Binding-site contacts:
Ligand atom C1 contacts residue TYR16 of chain 1.A at 3.3 Å (hydrophobic).
Ligand atom C25 contacts residue MET90 of chain 1.A at 4.1 Å (hydrophobic).
Ligand atom C24 contacts residue TRP120 of chain 1.A at 3.8 Å (hydrophobic).
Ligand atom C19 contacts residue VAL88 of chain 1.A at 3.7 Å (hydrophobic).
Ligand atom C11 contacts residue TRP120 of chain 1.A at 3.6 Å (hydrophobic).
Ligand atom C5 contacts residue VAL20 of chain 1.A at 4.2 Å (hydrophobic).
Ligand atom C2 contacts residue ASN103 of chain 1.A at 4.2 Å.
Ligand atom C12 contacts residue LEU99 of chain 1.A at 4.1 Å (hydrophobic).
Ligand atom C2 contacts residue ALA118 of chain 1.A at 4.1 Å (hydrophobic).
Ligand atom C13 contacts residue VAL88 of chain 1.A at 4.0 Å (hydrophobic).
Ligand atom C11 contacts residue LEU99 of chain 1.A at 3.6 Å (hydrophobic).
Ligand atom O1 contacts residue TYR57 of chain 1.A at 4.2 Å.
Ligand atom C11 contacts residue ASN40 of chain 1.A at 4.1 Å.
Ligand atom C16 contacts residue MET90 of chain 1.A at 4.2 Å (hydrophobic).
Ligand atom C24 contacts residue LEU99 of chain 1.A at 3.9 Å (hydrophobic).
Ligand atom C10 contacts residue VAL101 of chain 1.A at 4.0 Å (hydrophobic).
Ligand atom O1 contacts residue ASN103 of chain 1.A at 2.9 Å (h-bond).
Ligand atom O26 contacts residue MET90 of chain 1.A at 3.3 Å.
Ligand atom C19 contacts residue LEU61 of chain 1.A at 4.0 Å (hydrophobic).
Ligand atom C10 contacts residue ASN40 of chain 1.A at 3.6 Å.
Ligand atom C3 contacts residue ASN40 of chain 1.A at 3.5 Å.
Ligand atom C18 contacts residue GLY60 of chain 1.A at 4.2 Å.
Ligand atom C1 contacts residue ASN40 of chain 1.A at 3.9 Å.
Ligand atom O1 contacts residue MET116 of chain 1.A at 4.1 Å.
Ligand atom C27 contacts residue GLY60 of chain 1.A at 4.1 Å.
Ligand atom O1 contacts residue TYR16 of chain 1.A at 2.5 Å (h-bond).
Ligand atom C1 contacts residue ASN103 of chain 1.A at 4.0 Å.
Ligand atom C2 contacts residue PHE86 of chain 1.A at 3.8 Å (hydrophobic).
Ligand atom O1 contacts residue PHE86 of chain 1.A at 3.7 Å.
Ligand atom C18 contacts residue VAL66 of chain 1.A at 3.9 Å (hydrophobic).
Ligand atom C2 contacts residue ASN40 of chain 1.A at 3.3 Å.
Ligand atom C6 contacts residue VAL20 of chain 1.A at 4.1 Å (hydrophobic).
Ligand atom C16 contacts residue LEU99 of chain 1.A at 3.9 Å (hydrophobic).
Ligand atom C26 contacts residue MET90 of chain 1.A at 4.0 Å (hydrophobic).
Ligand atom C19 contacts residue VAL66 of chain 1.A at 4.0 Å (hydrophobic).
Ligand atom C18 contacts residue VAL88 of chain 1.A at 3.7 Å (hydrophobic).
Ligand atom C10 contacts residue TRP120 of chain 1.A at 3.5 Å (hydrophobic).
Ligand atom C6 contacts residue TYR16 of chain 1.A at 3.4 Å (hydrophobic).
Ligand atom C4 contacts residue VAL88 of chain 1.A at 4.1 Å (hydrophobic).
Ligand atom C1 contacts residue PHE86 of chain 1.A at 3.9 Å (hydrophobic).

Sequence of chain 1.A:
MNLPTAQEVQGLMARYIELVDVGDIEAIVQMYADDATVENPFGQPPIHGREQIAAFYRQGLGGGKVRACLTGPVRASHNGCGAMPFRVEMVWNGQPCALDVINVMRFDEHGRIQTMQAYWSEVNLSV

The protein below binds the small molecule below.
Small molecule (SMILES): C[C@]12CCc3c(ccc4cc(O)ccc34)[C@@H]1CCC2=O